Sequence of chain 2.A:
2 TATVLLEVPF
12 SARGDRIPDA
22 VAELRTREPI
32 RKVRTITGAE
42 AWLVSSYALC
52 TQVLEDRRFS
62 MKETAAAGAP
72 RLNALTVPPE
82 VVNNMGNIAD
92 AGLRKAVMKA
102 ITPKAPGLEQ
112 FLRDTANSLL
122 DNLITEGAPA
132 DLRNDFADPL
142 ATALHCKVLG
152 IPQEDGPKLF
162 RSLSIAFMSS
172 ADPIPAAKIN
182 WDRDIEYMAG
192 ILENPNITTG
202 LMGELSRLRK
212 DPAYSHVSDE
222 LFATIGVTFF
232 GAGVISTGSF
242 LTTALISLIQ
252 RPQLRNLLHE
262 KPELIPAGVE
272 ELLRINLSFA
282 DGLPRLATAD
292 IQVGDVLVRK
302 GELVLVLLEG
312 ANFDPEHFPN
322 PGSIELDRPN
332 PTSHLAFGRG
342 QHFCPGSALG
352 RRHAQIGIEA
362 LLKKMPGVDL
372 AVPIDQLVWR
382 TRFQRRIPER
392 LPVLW

This protein binds this small molecule.
Small molecule (SMILES): Nc1cccc(Cn2cncn2)c1

Binding-site contacts:
Ligand atom NAI contacts residue THR229 of chain 2.A at 4.2 Å.
Ligand atom CAL contacts residue HEM1 of chain 2.B at 3.6 Å.
Ligand atom CAK contacts residue SER237 of chain 2.A at 3.9 Å.
Ligand atom NAA contacts residue CYS345 of chain 2.A at 4.5 Å.
Ligand atom CAE contacts residue THR229 of chain 2.A at 3.8 Å.
Ligand atom CAC contacts residue PHE280 of chain 2.A at 3.6 Å (hydrophobic).
Ligand atom NAM contacts residue HEM1 of chain 2.B at 3.8 Å.
Ligand atom CAF contacts residue ASN85 of chain 2.A at 4.1 Å.
Ligand atom CAD contacts residue HEM1 of chain 2.B at 3.9 Å.
Ligand atom CAF contacts residue HEM1 of chain 2.B at 3.6 Å.
Ligand atom NAI contacts residue HEM1 of chain 2.B at 3.5 Å.
Ligand atom CAC contacts residue HEM1 of chain 2.B at 3.0 Å.
Ligand atom NAA contacts residue ARG386 of chain 2.A at 4.4 Å.
Ligand atom NAA contacts residue ALA233 of chain 2.A at 4.0 Å.
Ligand atom CAG contacts residue HEM1 of chain 2.B at 3.0 Å.
Ligand atom CAC contacts residue ARG386 of chain 2.A at 3.5 Å.
Ligand atom CAH contacts residue HEM1 of chain 2.B at 3.9 Å.
Ligand atom CAB contacts residue HEM1 of chain 2.B at 3.7 Å.
Ligand atom NAA contacts residue SER237 of chain 2.A at 3.1 Å (h-bond).
Ligand atom CAE contacts residue ASN85 of chain 2.A at 4.0 Å.
Ligand atom NAI contacts residue ASN85 of chain 2.A at 3.1 Å (h-bond).
Ligand atom CAB contacts residue PHE280 of chain 2.A at 3.7 Å (hydrophobic).
Ligand atom CAK contacts residue ALA233 of chain 2.A at 4.2 Å (hydrophobic).
Ligand atom CAG contacts residue ALA233 of chain 2.A at 3.8 Å (hydrophobic).
Ligand atom NAJ contacts residue ALA233 of chain 2.A at 3.4 Å.
Ligand atom CAC contacts residue SER237 of chain 2.A at 4.1 Å.
Ligand atom CAE contacts residue HEM1 of chain 2.B at 4.0 Å.
Ligand atom CAK contacts residue ARG386 of chain 2.A at 4.1 Å.
Ligand atom NAA contacts residue HEM1 of chain 2.B at 2.2 Å.
Ligand atom CAE contacts residue ALA233 of chain 2.A at 3.6 Å (hydrophobic).
Ligand atom CAK contacts residue HEM1 of chain 2.B at 3.1 Å.
Ligand atom NAM contacts residue ALA233 of chain 2.A at 4.4 Å.
Ligand atom NAJ contacts residue HEM1 of chain 2.B at 4.4 Å.
Ligand atom CAB contacts residue ARG386 of chain 2.A at 4.0 Å.